The small molecule below binds the protein below.
Small molecule (SMILES): CC(=O)N[C@H]1[C@H](O[C@H]2[C@H](O)[C@@H](NC(C)=O)CO[C@@H]2CO)O[C@H](CO)[C@@H](O)[C@@H]1O

Sequence of chain 1.J:
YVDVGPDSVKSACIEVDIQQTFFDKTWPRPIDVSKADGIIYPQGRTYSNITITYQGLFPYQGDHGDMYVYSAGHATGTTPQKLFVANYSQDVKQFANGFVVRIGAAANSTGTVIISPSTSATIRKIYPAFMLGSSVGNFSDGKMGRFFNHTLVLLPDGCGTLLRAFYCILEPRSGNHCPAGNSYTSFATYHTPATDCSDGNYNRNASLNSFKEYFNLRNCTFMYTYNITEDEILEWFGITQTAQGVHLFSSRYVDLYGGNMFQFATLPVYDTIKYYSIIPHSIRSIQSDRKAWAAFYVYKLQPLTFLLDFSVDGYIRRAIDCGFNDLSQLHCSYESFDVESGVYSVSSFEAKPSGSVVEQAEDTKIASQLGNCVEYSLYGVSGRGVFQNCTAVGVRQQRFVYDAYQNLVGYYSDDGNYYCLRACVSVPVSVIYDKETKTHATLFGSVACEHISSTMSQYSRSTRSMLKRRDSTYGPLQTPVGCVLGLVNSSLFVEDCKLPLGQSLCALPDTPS

Binding-site contacts:
Ligand atom C5 contacts residue ASN244 of chain 1.J at 3.7 Å.
Ligand atom C2 contacts residue ASN244 of chain 1.J at 2.4 Å.
Ligand atom C1 contacts residue ASN244 of chain 1.J at 1.4 Å.
Ligand atom O5 contacts residue ARG221 of chain 1.J at 4.3 Å.
Ligand atom C6 contacts residue ARG221 of chain 1.J at 3.2 Å.
Ligand atom O6 contacts residue ARG221 of chain 1.J at 3.5 Å.
Ligand atom C8 contacts residue ASN244 of chain 1.J at 4.2 Å.
Ligand atom C5 contacts residue ARG221 of chain 1.J at 4.4 Å.
Ligand atom O5 contacts residue ASN244 of chain 1.J at 2.5 Å (h-bond).
Ligand atom C3 contacts residue ASN244 of chain 1.J at 3.8 Å.
Ligand atom C7 contacts residue ASN244 of chain 1.J at 3.2 Å.
Ligand atom N2 contacts residue ASN244 of chain 1.J at 2.7 Å (h-bond).
Ligand atom O7 contacts residue ASN244 of chain 1.J at 3.5 Å (h-bond).
Ligand atom C4 contacts residue ASN244 of chain 1.J at 4.3 Å.